The small molecule below binds the protein below.
Small molecule (SMILES): CC(=O)N[C@H]1[C@H](O[C@H]2[C@H](O)[C@@H](NC(C)=O)CO[C@@H]2CO)O[C@H](CO)[C@@H](O[C@@H]2O[C@H](CO[C@H]3O[C@H](CO[C@H]4O[C@H](CO)[C@@H](O)[C@H](O)[C@@H]4O)[C@@H](O)[C@H](O[C@H]4O[C@H](CO)[C@@H](O)[C@H](O)[C@@H]4O)[C@@H]3O)[C@@H](O)[C@H](O)[C@@H]2O)[C@@H]1O

Sequence of chain 2.B:
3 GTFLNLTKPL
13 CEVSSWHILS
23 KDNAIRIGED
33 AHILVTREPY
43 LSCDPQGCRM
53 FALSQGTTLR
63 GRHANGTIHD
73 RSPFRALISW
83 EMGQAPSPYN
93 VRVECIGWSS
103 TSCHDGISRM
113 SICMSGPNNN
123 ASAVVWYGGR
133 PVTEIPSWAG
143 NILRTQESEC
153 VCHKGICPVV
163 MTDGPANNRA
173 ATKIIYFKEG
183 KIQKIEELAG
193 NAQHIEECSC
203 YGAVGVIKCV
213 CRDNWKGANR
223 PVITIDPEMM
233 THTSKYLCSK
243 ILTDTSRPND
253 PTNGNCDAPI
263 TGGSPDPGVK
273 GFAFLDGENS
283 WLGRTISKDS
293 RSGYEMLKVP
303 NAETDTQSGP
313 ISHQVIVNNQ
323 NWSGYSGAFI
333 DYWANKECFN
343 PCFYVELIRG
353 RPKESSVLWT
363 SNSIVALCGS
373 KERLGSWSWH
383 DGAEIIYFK

Sequence of chain 4.B:
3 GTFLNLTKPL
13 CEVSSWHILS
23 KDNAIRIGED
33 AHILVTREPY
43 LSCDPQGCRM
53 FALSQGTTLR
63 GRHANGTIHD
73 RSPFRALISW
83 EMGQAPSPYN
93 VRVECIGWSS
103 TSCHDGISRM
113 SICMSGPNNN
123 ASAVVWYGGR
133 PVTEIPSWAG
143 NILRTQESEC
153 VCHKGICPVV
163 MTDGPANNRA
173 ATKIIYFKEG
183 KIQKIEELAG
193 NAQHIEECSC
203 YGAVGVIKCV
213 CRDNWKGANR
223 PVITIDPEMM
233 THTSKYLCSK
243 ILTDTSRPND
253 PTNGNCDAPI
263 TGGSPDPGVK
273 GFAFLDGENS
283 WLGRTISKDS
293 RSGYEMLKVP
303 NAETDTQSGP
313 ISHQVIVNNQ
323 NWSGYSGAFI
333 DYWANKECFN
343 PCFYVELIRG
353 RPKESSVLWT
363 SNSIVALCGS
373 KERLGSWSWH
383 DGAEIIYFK

Binding-site contacts:
Ligand atom O6 contacts residue GLU297 of chain 4.B at 2.6 Å (salt-bridge).
Ligand atom O5 contacts residue GLY377 of chain 4.B at 3.1 Å.
Ligand atom C7 contacts residue ASN122 of chain 2.B at 3.2 Å.
Ligand atom C8 contacts residue SER16 of chain 4.B at 3.6 Å.
Ligand atom C6 contacts residue HIS315 of chain 4.B at 3.8 Å.
Ligand atom C6 contacts residue VAL317 of chain 4.B at 3.6 Å (hydrophobic).
Ligand atom C5 contacts residue ASN122 of chain 2.B at 3.6 Å.
Ligand atom O6 contacts residue LEU376 of chain 4.B at 2.9 Å (h-bond).
Ligand atom O2 contacts residue LEU299 of chain 4.B at 3.5 Å.
Ligand atom O3 contacts residue HIS315 of chain 4.B at 3.0 Å (h-bond).
Ligand atom C2 contacts residue HIS315 of chain 4.B at 3.6 Å.
Ligand atom C6 contacts residue LEU376 of chain 4.B at 2.9 Å (hydrophobic).
Ligand atom O7 contacts residue ASN122 of chain 2.B at 3.1 Å (h-bond).
Ligand atom C2 contacts residue ASP252 of chain 4.B at 3.2 Å.
Ligand atom N2 contacts residue HIS315 of chain 4.B at 3.0 Å (h-bond).
Ligand atom C7 contacts residue HIS315 of chain 4.B at 3.7 Å.
Ligand atom N2 contacts residue ASN122 of chain 2.B at 2.8 Å (h-bond).
Ligand atom O2 contacts residue ILE243 of chain 4.B at 3.6 Å.
Ligand atom O3 contacts residue SER314 of chain 4.B at 3.1 Å.
Ligand atom O6 contacts residue HIS315 of chain 4.B at 3.2 Å.
Ligand atom C3 contacts residue HIS315 of chain 4.B at 3.6 Å.
Ligand atom C2 contacts residue ASN122 of chain 2.B at 2.3 Å.
Ligand atom C3 contacts residue ASP252 of chain 4.B at 3.8 Å.
Ligand atom O6 contacts residue HIS315 of chain 4.B at 3.3 Å (h-bond).
Ligand atom O5 contacts residue PRO312 of chain 4.B at 3.5 Å.
Ligand atom O2 contacts residue ASP252 of chain 4.B at 2.5 Å (salt-bridge).
Ligand atom C6 contacts residue GLU297 of chain 4.B at 3.2 Å.
Ligand atom C3 contacts residue ARG286 of chain 4.B at 3.5 Å.
Ligand atom C3 contacts residue ASN122 of chain 2.B at 3.7 Å.
Ligand atom C1 contacts residue HIS315 of chain 4.B at 3.7 Å.
Ligand atom C8 contacts residue HIS315 of chain 4.B at 3.5 Å.
Ligand atom C1 contacts residue HIS315 of chain 4.B at 3.7 Å.
Ligand atom C1 contacts residue ASN122 of chain 2.B at 1.4 Å.
Ligand atom O3 contacts residue ARG286 of chain 4.B at 2.9 Å (salt-bridge).
Ligand atom O5 contacts residue ASN122 of chain 2.B at 2.4 Å (h-bond).
Ligand atom C6 contacts residue HIS315 of chain 4.B at 3.5 Å.
Ligand atom O3 contacts residue ASP252 of chain 4.B at 3.1 Å (salt-bridge).
Ligand atom O4 contacts residue HIS315 of chain 4.B at 3.1 Å.
Ligand atom O5 contacts residue HIS315 of chain 4.B at 3.2 Å (h-bond).
Ligand atom O5 contacts residue HIS315 of chain 4.B at 2.9 Å (h-bond).